Sequence of chain 1.C:
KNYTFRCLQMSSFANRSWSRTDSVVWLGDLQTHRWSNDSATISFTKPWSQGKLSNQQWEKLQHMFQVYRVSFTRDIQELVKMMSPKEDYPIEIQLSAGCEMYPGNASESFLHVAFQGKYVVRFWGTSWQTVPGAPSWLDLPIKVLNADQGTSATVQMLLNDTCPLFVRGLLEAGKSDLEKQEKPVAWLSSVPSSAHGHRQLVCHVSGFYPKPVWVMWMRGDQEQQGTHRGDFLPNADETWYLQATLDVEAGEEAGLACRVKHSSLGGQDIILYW

Binding-site contacts:
Ligand atom C8 contacts residue SER24 of chain 1.C at 3.7 Å.
Ligand atom C1 contacts residue SER24 of chain 1.C at 3.9 Å.
Ligand atom C5 contacts residue ASN42 of chain 1.C at 3.6 Å.
Ligand atom C8 contacts residue TRP23 of chain 1.C at 3.4 Å (hydrophobic).
Ligand atom C2 contacts residue ASN42 of chain 1.C at 2.5 Å.
Ligand atom C2 contacts residue SER24 of chain 1.C at 3.8 Å.
Ligand atom C7 contacts residue SER24 of chain 1.C at 3.8 Å.
Ligand atom C7 contacts residue ASN42 of chain 1.C at 3.5 Å.
Ligand atom O7 contacts residue ASN42 of chain 1.C at 3.8 Å.
Ligand atom C4 contacts residue ASN42 of chain 1.C at 4.2 Å.
Ligand atom C1 contacts residue ARG25 of chain 1.C at 4.4 Å.
Ligand atom C1 contacts residue ASN42 of chain 1.C at 1.4 Å.
Ligand atom O7 contacts residue ARG25 of chain 1.C at 4.4 Å.
Ligand atom C3 contacts residue SER24 of chain 1.C at 4.0 Å.
Ligand atom N2 contacts residue SER24 of chain 1.C at 3.0 Å (h-bond).
Ligand atom N2 contacts residue ASN42 of chain 1.C at 2.9 Å (h-bond).
Ligand atom C7 contacts residue ARG25 of chain 1.C at 4.4 Å.
Ligand atom C8 contacts residue VAL75 of chain 1.C at 4.2 Å (hydrophobic).
Ligand atom C3 contacts residue ASN42 of chain 1.C at 3.8 Å.
Ligand atom O5 contacts residue ASN42 of chain 1.C at 2.3 Å (h-bond).
Ligand atom N2 contacts residue ARG25 of chain 1.C at 4.2 Å.
Ligand atom C8 contacts residue ARG25 of chain 1.C at 4.1 Å.

A small-molecule ligand and the protein it binds are described below.
Small molecule (SMILES): CC(=O)N[C@H]1[C@H](O[C@H]2[C@H](O)[C@@H](NC(C)=O)CO[C@@H]2CO)O[C@H](CO)[C@@H](O)[C@@H]1O